This small molecule binds to this protein.
Small molecule (SMILES): CC(=O)N[C@@H]1[C@@H](O)[C@H](O)[C@@H](CO)O[C@H]1O

Binding-site contacts:
Ligand atom C2 contacts residue ASN36 of chain 1.A at 4.4 Å.
Ligand atom C8 contacts residue ASN36 of chain 1.A at 4.2 Å.
Ligand atom C8 contacts residue GLU34 of chain 1.A at 3.7 Å.
Ligand atom O4 contacts residue GLU34 of chain 1.A at 3.8 Å.
Ligand atom C1 contacts residue ASN36 of chain 1.A at 4.0 Å.
Ligand atom O6 contacts residue ASN53 of chain 1.A at 2.7 Å (h-bond).
Ligand atom C5 contacts residue GLU34 of chain 1.A at 4.0 Å.
Ligand atom C6 contacts residue ASN53 of chain 1.A at 3.5 Å.
Ligand atom C6 contacts residue GLU34 of chain 1.A at 4.4 Å.
Ligand atom C2 contacts residue ASN53 of chain 1.A at 2.5 Å.
Ligand atom N2 contacts residue ASN53 of chain 1.A at 2.6 Å (h-bond).
Ligand atom C7 contacts residue ASN36 of chain 1.A at 4.3 Å.
Ligand atom C3 contacts residue ASN53 of chain 1.A at 3.5 Å.
Ligand atom O6 contacts residue ASN35 of chain 1.A at 4.4 Å.
Ligand atom O5 contacts residue ASN53 of chain 1.A at 2.4 Å (h-bond).
Ligand atom O6 contacts residue GLU34 of chain 1.A at 3.7 Å.
Ligand atom N2 contacts residue ASN36 of chain 1.A at 3.7 Å.
Ligand atom C3 contacts residue GLU34 of chain 1.A at 3.7 Å.
Ligand atom C1 contacts residue ASN53 of chain 1.A at 1.4 Å.
Ligand atom C7 contacts residue GLU34 of chain 1.A at 3.7 Å.
Ligand atom C4 contacts residue ASN53 of chain 1.A at 3.8 Å.
Ligand atom O7 contacts residue GLU34 of chain 1.A at 3.4 Å (salt-bridge).
Ligand atom O3 contacts residue GLU34 of chain 1.A at 4.0 Å.
Ligand atom C4 contacts residue GLU34 of chain 1.A at 4.3 Å.
Ligand atom C7 contacts residue ASN53 of chain 1.A at 3.9 Å.
Ligand atom C5 contacts residue ASN53 of chain 1.A at 2.9 Å.

Sequence of chain 1.A:
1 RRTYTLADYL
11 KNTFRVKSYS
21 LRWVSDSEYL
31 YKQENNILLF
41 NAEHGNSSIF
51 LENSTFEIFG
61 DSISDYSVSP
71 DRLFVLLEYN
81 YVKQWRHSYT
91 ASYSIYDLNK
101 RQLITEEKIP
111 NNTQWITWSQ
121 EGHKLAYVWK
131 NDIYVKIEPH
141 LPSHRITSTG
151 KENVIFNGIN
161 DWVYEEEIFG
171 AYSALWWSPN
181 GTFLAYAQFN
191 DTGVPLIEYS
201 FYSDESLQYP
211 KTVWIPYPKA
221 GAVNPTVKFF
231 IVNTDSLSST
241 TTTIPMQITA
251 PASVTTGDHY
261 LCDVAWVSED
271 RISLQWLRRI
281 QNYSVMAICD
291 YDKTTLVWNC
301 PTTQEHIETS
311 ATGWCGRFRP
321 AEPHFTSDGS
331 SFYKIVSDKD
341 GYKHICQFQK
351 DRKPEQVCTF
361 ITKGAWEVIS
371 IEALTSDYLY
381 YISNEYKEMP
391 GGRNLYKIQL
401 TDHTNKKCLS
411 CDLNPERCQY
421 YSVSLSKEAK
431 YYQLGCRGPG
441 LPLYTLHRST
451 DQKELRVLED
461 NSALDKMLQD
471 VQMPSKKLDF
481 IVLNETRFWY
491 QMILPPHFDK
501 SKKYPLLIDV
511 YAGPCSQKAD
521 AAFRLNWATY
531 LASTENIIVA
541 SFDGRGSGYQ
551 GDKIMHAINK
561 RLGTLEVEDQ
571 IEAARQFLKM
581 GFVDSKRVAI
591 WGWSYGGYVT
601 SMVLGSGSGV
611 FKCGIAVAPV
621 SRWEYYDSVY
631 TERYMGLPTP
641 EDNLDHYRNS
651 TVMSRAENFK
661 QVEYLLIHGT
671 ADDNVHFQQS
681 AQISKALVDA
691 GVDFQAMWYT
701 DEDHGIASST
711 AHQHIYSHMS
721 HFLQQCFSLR